The protein below binds the small molecule below.
Small molecule (SMILES): CC(=O)N[C@@H]1[C@@H](O)[C@H](O)[C@@H](CO)O[C@H]1O

Binding-site contacts:
Ligand atom C1 contacts residue ASN126 of chain 2.B at 1.4 Å.
Ligand atom C8 contacts residue ASN126 of chain 2.B at 4.0 Å.
Ligand atom C8 contacts residue TYR127 of chain 2.B at 4.0 Å (hydrophobic).
Ligand atom C5 contacts residue ASN126 of chain 2.B at 3.6 Å.
Ligand atom N2 contacts residue ASN126 of chain 2.B at 2.8 Å (h-bond).
Ligand atom O7 contacts residue TYR127 of chain 2.B at 3.7 Å.
Ligand atom C3 contacts residue ASN126 of chain 2.B at 3.7 Å.
Ligand atom C4 contacts residue ASN126 of chain 2.B at 4.1 Å.
Ligand atom C2 contacts residue ASN126 of chain 2.B at 2.4 Å.
Ligand atom O7 contacts residue ASN126 of chain 2.B at 4.0 Å.
Ligand atom C7 contacts residue ASN126 of chain 2.B at 3.6 Å.
Ligand atom C7 contacts residue TYR127 of chain 2.B at 4.2 Å (hydrophobic).
Ligand atom O5 contacts residue ASN126 of chain 2.B at 2.4 Å (h-bond).
Ligand atom C8 contacts residue GLU123 of chain 2.B at 3.2 Å.

Sequence of chain 2.B:
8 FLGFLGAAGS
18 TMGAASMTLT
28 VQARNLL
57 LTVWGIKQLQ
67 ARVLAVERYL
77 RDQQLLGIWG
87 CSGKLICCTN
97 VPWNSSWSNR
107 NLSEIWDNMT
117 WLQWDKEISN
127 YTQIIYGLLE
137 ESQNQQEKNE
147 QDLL